Sequence of chain 1.A:
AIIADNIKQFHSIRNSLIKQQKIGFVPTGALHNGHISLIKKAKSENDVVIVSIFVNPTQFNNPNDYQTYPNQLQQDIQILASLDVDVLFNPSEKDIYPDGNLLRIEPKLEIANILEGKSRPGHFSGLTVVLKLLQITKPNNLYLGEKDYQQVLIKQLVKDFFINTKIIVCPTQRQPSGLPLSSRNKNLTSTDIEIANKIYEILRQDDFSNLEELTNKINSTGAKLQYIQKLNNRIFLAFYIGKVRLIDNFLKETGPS

Binding-site contacts:
Ligand atom CA contacts residue GLN63 of chain 1.A at 4.0 Å.
Ligand atom CB contacts residue GLN156 of chain 1.A at 3.7 Å.
Ligand atom CG contacts residue ANP1 of chain 1.C at 3.0 Å.
Ligand atom O contacts residue ANP1 of chain 1.C at 4.1 Å.
Ligand atom N contacts residue VAL135 of chain 1.A at 3.7 Å.
Ligand atom O contacts residue BAL1 of chain 1.F at 4.5 Å.
Ligand atom CA contacts residue GLN156 of chain 1.A at 3.0 Å.
Ligand atom OXT contacts residue GLN63 of chain 1.A at 3.1 Å (h-bond).
Ligand atom C contacts residue VAL134 of chain 1.A at 4.4 Å (hydrophobic).
Ligand atom N contacts residue MSE131 of chain 1.A at 4.3 Å.
Ligand atom CA contacts residue ANP1 of chain 1.C at 4.2 Å.
Ligand atom CD contacts residue ANP1 of chain 1.C at 4.1 Å.
Ligand atom OXT contacts residue VAL135 of chain 1.A at 3.6 Å.
Ligand atom CG contacts residue GLN156 of chain 1.A at 3.5 Å.
Ligand atom OXT contacts residue MSE131 of chain 1.A at 3.3 Å.
Ligand atom C contacts residue VAL135 of chain 1.A at 4.4 Å (hydrophobic).
Ligand atom CA contacts residue BAL1 of chain 1.F at 4.4 Å.
Ligand atom CB contacts residue GLN63 of chain 1.A at 4.5 Å.
Ligand atom C contacts residue MSE131 of chain 1.A at 3.8 Å.
Ligand atom CD contacts residue GLN156 of chain 1.A at 4.0 Å.
Ligand atom O contacts residue GLN63 of chain 1.A at 3.1 Å (h-bond).
Ligand atom C contacts residue GLN156 of chain 1.A at 4.2 Å.
Ligand atom OXT contacts residue VAL134 of chain 1.A at 3.3 Å.
Ligand atom CD contacts residue PRO30 of chain 1.A at 3.8 Å (hydrophobic).
Ligand atom CA contacts residue VAL135 of chain 1.A at 4.5 Å (hydrophobic).
Ligand atom CB contacts residue ANP1 of chain 1.C at 2.7 Å.
Ligand atom OXT contacts residue GLN156 of chain 1.A at 4.5 Å.
Ligand atom CB contacts residue BAL1 of chain 1.F at 3.8 Å.
Ligand atom CA contacts residue MSE131 of chain 1.A at 3.8 Å.
Ligand atom CG contacts residue PRO30 of chain 1.A at 4.0 Å (hydrophobic).
Ligand atom O contacts residue MSE32 of chain 1.A at 3.7 Å.
Ligand atom N contacts residue GLN156 of chain 1.A at 3.5 Å (h-bond).
Ligand atom C contacts residue GLN63 of chain 1.A at 3.2 Å.

A protein and the small-molecule ligand that binds it are described below.
Small molecule (SMILES): O=C(O)[C@@H]1CCCN1